Sequence of chain 1.D:
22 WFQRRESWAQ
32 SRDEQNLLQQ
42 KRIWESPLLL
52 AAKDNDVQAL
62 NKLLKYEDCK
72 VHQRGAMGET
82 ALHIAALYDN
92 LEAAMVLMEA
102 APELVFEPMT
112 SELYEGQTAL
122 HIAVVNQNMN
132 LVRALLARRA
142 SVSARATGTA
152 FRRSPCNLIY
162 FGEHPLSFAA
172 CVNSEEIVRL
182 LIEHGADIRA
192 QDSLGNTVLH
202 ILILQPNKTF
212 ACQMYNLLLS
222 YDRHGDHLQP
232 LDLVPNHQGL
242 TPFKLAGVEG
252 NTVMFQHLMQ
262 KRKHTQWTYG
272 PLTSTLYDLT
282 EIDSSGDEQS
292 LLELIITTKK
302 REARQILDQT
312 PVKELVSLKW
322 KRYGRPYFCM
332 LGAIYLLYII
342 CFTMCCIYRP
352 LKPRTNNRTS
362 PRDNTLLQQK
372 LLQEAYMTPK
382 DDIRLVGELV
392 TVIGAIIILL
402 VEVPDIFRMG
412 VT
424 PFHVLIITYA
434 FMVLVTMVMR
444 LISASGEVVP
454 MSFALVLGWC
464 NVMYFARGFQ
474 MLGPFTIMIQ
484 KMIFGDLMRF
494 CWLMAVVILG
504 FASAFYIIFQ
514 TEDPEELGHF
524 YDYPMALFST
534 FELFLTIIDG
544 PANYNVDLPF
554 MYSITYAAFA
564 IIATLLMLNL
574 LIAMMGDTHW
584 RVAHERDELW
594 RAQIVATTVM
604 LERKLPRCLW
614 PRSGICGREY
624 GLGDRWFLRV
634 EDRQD

Binding-site contacts:
Ligand atom C03 contacts residue ILE482 of chain 1.C at 4.2 Å (hydrophobic).
Ligand atom C15 contacts residue ALA561 of chain 1.D at 4.1 Å (hydrophobic).
Ligand atom C03 contacts residue ILE486 of chain 1.C at 4.1 Å (hydrophobic).
Ligand atom C16 contacts residue ALA561 of chain 1.D at 4.3 Å (hydrophobic).
Ligand atom C02 contacts residue ILE482 of chain 1.C at 4.2 Å (hydrophobic).
Ligand atom C18 contacts residue PHE456 of chain 1.C at 3.5 Å (hydrophobic).
Ligand atom C18 contacts residue THR558 of chain 1.D at 4.1 Å.
Ligand atom C16 contacts residue VAL459 of chain 1.C at 3.5 Å (hydrophobic).
Ligand atom C05 contacts residue ILE486 of chain 1.C at 3.9 Å (hydrophobic).
Ligand atom C19 contacts residue PHE456 of chain 1.C at 3.7 Å (hydrophobic).
Ligand atom C14 contacts residue VAL459 of chain 1.C at 3.9 Å (hydrophobic).
Ligand atom C13 contacts residue VAL459 of chain 1.C at 4.3 Å (hydrophobic).
Ligand atom C18 contacts residue MET554 of chain 1.D at 3.7 Å (hydrophobic).
Ligand atom C14 contacts residue PHE504 of chain 1.D at 4.1 Å (hydrophobic).
Ligand atom C12 contacts residue ALA561 of chain 1.D at 4.2 Å (hydrophobic).
Ligand atom C01 contacts residue ILE482 of chain 1.C at 3.8 Å (hydrophobic).
Ligand atom C08 contacts residue LEU428 of chain 1.C at 4.2 Å (hydrophobic).
Ligand atom C17 contacts residue VAL459 of chain 1.C at 4.2 Å (hydrophobic).
Ligand atom C02 contacts residue PHE425 of chain 1.C at 4.0 Å (hydrophobic).
Ligand atom C01 contacts residue PHE425 of chain 1.C at 3.8 Å (hydrophobic).
Ligand atom C01 contacts residue THR479 of chain 1.C at 3.7 Å.
Ligand atom C16 contacts residue PHE456 of chain 1.C at 4.3 Å (hydrophobic).
Ligand atom C15 contacts residue PHE456 of chain 1.C at 4.3 Å (hydrophobic).
Ligand atom C13 contacts residue ILE565 of chain 1.D at 4.1 Å (hydrophobic).
Ligand atom C06 contacts residue CYS463 of chain 1.C at 4.3 Å (hydrophobic).
Ligand atom C18 contacts residue ILE557 of chain 1.D at 3.7 Å (hydrophobic).
Ligand atom C04 contacts residue ILE486 of chain 1.C at 3.9 Å (hydrophobic).
Ligand atom C19 contacts residue ALA561 of chain 1.D at 4.2 Å (hydrophobic).
Ligand atom C07 contacts residue CYS463 of chain 1.C at 4.1 Å (hydrophobic).
Ligand atom C17 contacts residue PHE456 of chain 1.C at 4.1 Å (hydrophobic).
Ligand atom C06 contacts residue LEU428 of chain 1.C at 4.2 Å (hydrophobic).
Ligand atom N03 contacts residue PHE456 of chain 1.C at 3.4 Å.
Ligand atom C01 contacts residue MET466 of chain 1.C at 3.7 Å (hydrophobic).
Ligand atom C17 contacts residue THR558 of chain 1.D at 3.8 Å.
Ligand atom C20 contacts residue ILE486 of chain 1.C at 4.3 Å (hydrophobic).
Ligand atom N03 contacts residue ILE557 of chain 1.D at 3.6 Å.
Ligand atom C17 contacts residue MET554 of chain 1.D at 4.2 Å (hydrophobic).
Ligand atom C22 contacts residue PHE425 of chain 1.C at 4.0 Å (hydrophobic).
Ligand atom C07 contacts residue LEU428 of chain 1.C at 4.2 Å (hydrophobic).
Ligand atom C21 contacts residue PRO424 of chain 1.C at 3.7 Å (hydrophobic).

The protein below binds the small molecule below.
Small molecule (SMILES): Cc1cccc(C2CCC(N3CCN(c4cccnc4)CC3)CC2)c1

Sequence of chain 1.C:
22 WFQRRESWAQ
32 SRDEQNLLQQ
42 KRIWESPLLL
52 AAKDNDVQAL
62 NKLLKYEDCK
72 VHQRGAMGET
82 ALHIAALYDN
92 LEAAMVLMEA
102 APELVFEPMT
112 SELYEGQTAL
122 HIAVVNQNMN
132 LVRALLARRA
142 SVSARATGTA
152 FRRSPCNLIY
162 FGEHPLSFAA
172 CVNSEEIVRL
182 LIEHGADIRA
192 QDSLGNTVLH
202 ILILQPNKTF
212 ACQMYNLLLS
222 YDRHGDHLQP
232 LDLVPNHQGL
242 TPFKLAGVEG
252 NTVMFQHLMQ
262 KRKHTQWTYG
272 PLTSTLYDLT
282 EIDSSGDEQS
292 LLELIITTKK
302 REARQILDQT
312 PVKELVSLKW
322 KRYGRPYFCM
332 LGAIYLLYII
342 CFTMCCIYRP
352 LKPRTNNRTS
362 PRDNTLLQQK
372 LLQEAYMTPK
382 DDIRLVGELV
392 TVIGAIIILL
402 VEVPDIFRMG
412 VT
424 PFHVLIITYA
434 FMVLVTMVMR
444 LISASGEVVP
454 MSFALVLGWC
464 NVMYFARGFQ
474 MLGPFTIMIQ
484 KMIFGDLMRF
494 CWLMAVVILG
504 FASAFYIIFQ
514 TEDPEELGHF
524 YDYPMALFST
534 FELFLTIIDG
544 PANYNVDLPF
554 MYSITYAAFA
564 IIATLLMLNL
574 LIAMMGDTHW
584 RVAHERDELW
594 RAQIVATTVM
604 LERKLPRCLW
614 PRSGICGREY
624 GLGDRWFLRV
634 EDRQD